Binding-site contacts:
Ligand atom C1 contacts residue ASN801 of chain 1.C at 1.4 Å.
Ligand atom O7 contacts residue ASN801 of chain 1.C at 2.9 Å (h-bond).
Ligand atom O5 contacts residue ASN801 of chain 1.C at 2.4 Å (h-bond).
Ligand atom C2 contacts residue ASN801 of chain 1.C at 2.5 Å.
Ligand atom N2 contacts residue ASN801 of chain 1.C at 2.9 Å (h-bond).
Ligand atom C4 contacts residue ASN801 of chain 1.C at 4.2 Å.
Ligand atom C5 contacts residue ASN801 of chain 1.C at 3.7 Å.
Ligand atom C3 contacts residue ASN801 of chain 1.C at 3.8 Å.
Ligand atom C8 contacts residue ASN801 of chain 1.C at 4.0 Å.
Ligand atom C8 contacts residue PHE800 of chain 1.C at 4.5 Å (hydrophobic).
Ligand atom C1 contacts residue SER803 of chain 1.C at 4.0 Å.
Ligand atom C7 contacts residue ASN801 of chain 1.C at 3.1 Å.

This protein binds this small molecule.
Small molecule (SMILES): CC(=O)N[C@@H]1[C@@H](O)[C@H](O)[C@@H](CO)O[C@H]1O

Sequence of chain 1.C:
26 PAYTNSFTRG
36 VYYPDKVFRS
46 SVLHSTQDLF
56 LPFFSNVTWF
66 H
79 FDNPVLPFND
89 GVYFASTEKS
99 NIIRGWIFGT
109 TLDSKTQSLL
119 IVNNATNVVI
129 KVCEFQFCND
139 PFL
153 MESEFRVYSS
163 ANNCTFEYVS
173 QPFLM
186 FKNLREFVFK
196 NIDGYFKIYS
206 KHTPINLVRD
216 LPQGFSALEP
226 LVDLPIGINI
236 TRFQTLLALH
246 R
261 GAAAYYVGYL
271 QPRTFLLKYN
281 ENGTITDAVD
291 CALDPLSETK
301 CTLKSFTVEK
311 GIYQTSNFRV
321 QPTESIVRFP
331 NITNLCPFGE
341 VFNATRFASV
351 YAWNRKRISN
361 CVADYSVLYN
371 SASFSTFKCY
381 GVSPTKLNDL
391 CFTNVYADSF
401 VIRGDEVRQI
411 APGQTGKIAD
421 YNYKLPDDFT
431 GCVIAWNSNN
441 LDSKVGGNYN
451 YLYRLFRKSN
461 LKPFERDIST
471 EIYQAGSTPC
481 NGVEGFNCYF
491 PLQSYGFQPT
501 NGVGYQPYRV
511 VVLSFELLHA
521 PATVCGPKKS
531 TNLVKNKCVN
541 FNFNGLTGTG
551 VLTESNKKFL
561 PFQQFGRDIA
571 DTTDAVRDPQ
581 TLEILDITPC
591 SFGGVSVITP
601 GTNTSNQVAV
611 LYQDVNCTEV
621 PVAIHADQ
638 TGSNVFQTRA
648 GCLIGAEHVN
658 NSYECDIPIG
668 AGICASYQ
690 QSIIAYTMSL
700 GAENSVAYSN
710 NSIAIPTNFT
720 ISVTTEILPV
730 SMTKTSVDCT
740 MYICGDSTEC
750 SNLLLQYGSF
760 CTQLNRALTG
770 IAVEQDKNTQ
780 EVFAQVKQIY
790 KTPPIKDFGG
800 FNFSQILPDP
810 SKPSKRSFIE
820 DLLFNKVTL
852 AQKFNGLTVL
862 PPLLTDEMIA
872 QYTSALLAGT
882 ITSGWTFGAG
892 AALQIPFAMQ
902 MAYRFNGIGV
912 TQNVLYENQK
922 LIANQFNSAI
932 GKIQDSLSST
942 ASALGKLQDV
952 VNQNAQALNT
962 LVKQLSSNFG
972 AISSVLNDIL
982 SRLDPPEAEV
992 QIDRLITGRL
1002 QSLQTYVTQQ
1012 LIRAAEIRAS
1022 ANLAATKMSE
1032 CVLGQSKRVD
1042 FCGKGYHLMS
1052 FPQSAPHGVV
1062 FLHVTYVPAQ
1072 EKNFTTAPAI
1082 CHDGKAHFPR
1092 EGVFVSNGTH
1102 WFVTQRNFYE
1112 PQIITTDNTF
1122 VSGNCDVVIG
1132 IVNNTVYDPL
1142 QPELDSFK